Binding-site contacts:
Ligand atom C5 contacts residue HIS79 of chain 12.A at 3.2 Å.
Ligand atom C3 contacts residue HIS183 of chain 19.A at 4.3 Å.
Ligand atom C5 contacts residue GLU83 of chain 12.A at 4.0 Å.
Ligand atom N4 contacts residue MET113 of chain 19.A at 3.5 Å.
Ligand atom N4 contacts residue HIS183 of chain 19.A at 3.2 Å (h-bond).
Ligand atom N4 contacts residue MN1 of chain 12.C at 2.2 Å.
Ligand atom C3 contacts residue MN1 of chain 12.C at 3.3 Å.
Ligand atom C3 contacts residue HIS80 of chain 12.A at 4.3 Å.
Ligand atom N1 contacts residue HIS80 of chain 12.A at 2.9 Å (h-bond).
Ligand atom N4 contacts residue MN1 of chain 19.D at 4.4 Å.
Ligand atom N3A contacts residue GLU83 of chain 12.A at 3.6 Å (salt-bridge).
Ligand atom N3A contacts residue MN1 of chain 12.C at 3.6 Å.
Ligand atom N4 contacts residue HIS80 of chain 12.A at 4.4 Å.
Ligand atom C3 contacts residue MN1 of chain 19.D at 4.2 Å.
Ligand atom C5 contacts residue HIS80 of chain 12.A at 3.7 Å.
Ligand atom N1 contacts residue HIS53 of chain 19.A at 4.4 Å.
Ligand atom C5 contacts residue GLU186 of chain 19.A at 3.9 Å.
Ligand atom N2 contacts residue HIS80 of chain 12.A at 3.5 Å (h-bond).
Ligand atom C5 contacts residue MN1 of chain 12.C at 3.2 Å.
Ligand atom N2 contacts residue MN1 of chain 12.C at 4.4 Å.
Ligand atom N3A contacts residue ARG127 of chain 13.A at 3.2 Å (salt-bridge).
Ligand atom N2 contacts residue MN1 of chain 19.D at 3.1 Å.
Ligand atom N4 contacts residue GLU83 of chain 12.A at 3.1 Å (salt-bridge).
Ligand atom N1 contacts residue MET113 of chain 19.A at 3.5 Å.
Ligand atom N3A contacts residue MET113 of chain 19.A at 3.8 Å.
Ligand atom N1 contacts residue MN1 of chain 12.C at 4.3 Å.
Ligand atom C5 contacts residue HIS182 of chain 19.A at 3.3 Å.
Ligand atom N1 contacts residue MN1 of chain 19.D at 2.2 Å.
Ligand atom C5 contacts residue MET113 of chain 19.A at 3.6 Å (hydrophobic).
Ligand atom N2 contacts residue GLU186 of chain 19.A at 3.9 Å.
Ligand atom N1 contacts residue HIS79 of chain 12.A at 4.4 Å.
Ligand atom C3 contacts residue ARG127 of chain 13.A at 4.2 Å.
Ligand atom C5 contacts residue MN1 of chain 19.D at 3.3 Å.
Ligand atom N2 contacts residue MET113 of chain 19.A at 3.3 Å.
Ligand atom N4 contacts residue HIS79 of chain 12.A at 3.2 Å (h-bond).
Ligand atom C5 contacts residue HIS183 of chain 19.A at 3.6 Å.
Ligand atom N1 contacts residue HIS182 of chain 19.A at 3.1 Å (h-bond).
Ligand atom N1 contacts residue GLU186 of chain 19.A at 3.1 Å (salt-bridge).
Ligand atom C3 contacts residue MET113 of chain 19.A at 3.2 Å (hydrophobic).
Ligand atom C3 contacts residue GLU83 of chain 12.A at 3.6 Å.

A small-molecule ligand and the protein it binds are described below.
Small molecule (SMILES): Nc1nc[nH]n1

Sequence of chain 12.A:
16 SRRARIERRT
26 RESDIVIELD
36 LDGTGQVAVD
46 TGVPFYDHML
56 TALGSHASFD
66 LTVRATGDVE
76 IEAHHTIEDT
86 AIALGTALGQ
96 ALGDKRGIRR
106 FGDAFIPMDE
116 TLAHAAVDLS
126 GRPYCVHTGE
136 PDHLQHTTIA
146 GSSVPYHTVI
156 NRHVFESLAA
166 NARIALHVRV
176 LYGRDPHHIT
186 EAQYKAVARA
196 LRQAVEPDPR

Sequence of chain 19.A:
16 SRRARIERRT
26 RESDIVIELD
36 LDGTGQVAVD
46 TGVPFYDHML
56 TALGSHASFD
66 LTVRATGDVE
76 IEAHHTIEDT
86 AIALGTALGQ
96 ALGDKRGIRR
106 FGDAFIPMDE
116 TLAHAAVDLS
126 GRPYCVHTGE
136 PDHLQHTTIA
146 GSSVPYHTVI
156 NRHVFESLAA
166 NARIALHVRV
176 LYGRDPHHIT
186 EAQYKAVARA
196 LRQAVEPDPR

Sequence of chain 13.A:
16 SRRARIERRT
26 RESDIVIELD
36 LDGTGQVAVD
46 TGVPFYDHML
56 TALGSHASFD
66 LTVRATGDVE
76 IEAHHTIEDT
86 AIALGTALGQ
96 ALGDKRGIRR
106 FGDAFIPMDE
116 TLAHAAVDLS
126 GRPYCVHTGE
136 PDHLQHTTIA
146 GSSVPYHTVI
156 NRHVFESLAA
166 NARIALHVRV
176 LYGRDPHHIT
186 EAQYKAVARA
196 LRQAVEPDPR